Binding-site contacts:
Ligand atom NAU contacts residue MET118 of chain 1.B at 3.6 Å.
Ligand atom NAS contacts residue ASP185 of chain 1.B at 3.3 Å.
Ligand atom CAC contacts residue LYS66 of chain 1.B at 3.9 Å.
Ligand atom CAE contacts residue PHE116 of chain 1.B at 3.7 Å (hydrophobic).
Ligand atom CAN contacts residue PHE48 of chain 1.B at 3.8 Å (hydrophobic).
Ligand atom CBC contacts residue ILE43 of chain 1.B at 4.1 Å (hydrophobic).
Ligand atom OAA contacts residue LYS66 of chain 1.B at 2.8 Å (salt-bridge).
Ligand atom CBE contacts residue LEU172 of chain 1.B at 3.7 Å (hydrophobic).
Ligand atom SAW contacts residue LEU172 of chain 1.B at 4.0 Å.
Ligand atom CBD contacts residue ALA64 of chain 1.B at 4.0 Å (hydrophobic).
Ligand atom NAQ contacts residue MET118 of chain 1.B at 4.0 Å.
Ligand atom CAO contacts residue PHE48 of chain 1.B at 3.5 Å (hydrophobic).
Ligand atom CAL contacts residue SER120 of chain 1.B at 3.8 Å.
Ligand atom CBF contacts residue MET118 of chain 1.B at 4.1 Å (hydrophobic).
Ligand atom NAU contacts residue LEU119 of chain 1.B at 3.1 Å (h-bond).
Ligand atom NAU contacts residue SER120 of chain 1.B at 3.9 Å.
Ligand atom CAP contacts residue ASP185 of chain 1.B at 3.4 Å.
Ligand atom NAT contacts residue ASP185 of chain 1.B at 3.4 Å.
Ligand atom CAG contacts residue ALA64 of chain 1.B at 3.8 Å (hydrophobic).
Ligand atom CAM contacts residue LEU119 of chain 1.B at 3.8 Å (hydrophobic).
Ligand atom CAG contacts residue GLU117 of chain 1.B at 3.7 Å.
Ligand atom CAY contacts residue SER120 of chain 1.B at 4.0 Å.
Ligand atom CAZ contacts residue VAL184 of chain 1.B at 4.1 Å (hydrophobic).
Ligand atom NAS contacts residue ASN170 of chain 1.B at 4.0 Å.
Ligand atom CAL contacts residue TYR121 of chain 1.B at 3.7 Å (hydrophobic).
Ligand atom CAD contacts residue ASP185 of chain 1.B at 3.6 Å.
Ligand atom CAN contacts residue ASP185 of chain 1.B at 3.8 Å.
Ligand atom CAX contacts residue ASP185 of chain 1.B at 3.4 Å.
Ligand atom CAD contacts residue LYS66 of chain 1.B at 3.3 Å.
Ligand atom CAM contacts residue MET118 of chain 1.B at 3.7 Å (hydrophobic).
Ligand atom CAZ contacts residue ASP185 of chain 1.B at 4.0 Å.
Ligand atom CAI contacts residue ASP185 of chain 1.B at 3.4 Å.
Ligand atom NAQ contacts residue LEU119 of chain 1.B at 3.3 Å (h-bond).
Ligand atom CAX contacts residue LYS66 of chain 1.B at 3.9 Å.
Ligand atom OAA contacts residue ASP185 of chain 1.B at 3.5 Å (salt-bridge).
Ligand atom CBC contacts residue LEU119 of chain 1.B at 3.6 Å (hydrophobic).
Ligand atom CAH contacts residue VAL184 of chain 1.B at 3.9 Å (hydrophobic).
Ligand atom CAC contacts residue PHE116 of chain 1.B at 3.7 Å (hydrophobic).
Ligand atom CBA contacts residue VAL184 of chain 1.B at 4.1 Å (hydrophobic).
Ligand atom CBD contacts residue LEU172 of chain 1.B at 3.8 Å (hydrophobic).

Sequence of chain 1.B:
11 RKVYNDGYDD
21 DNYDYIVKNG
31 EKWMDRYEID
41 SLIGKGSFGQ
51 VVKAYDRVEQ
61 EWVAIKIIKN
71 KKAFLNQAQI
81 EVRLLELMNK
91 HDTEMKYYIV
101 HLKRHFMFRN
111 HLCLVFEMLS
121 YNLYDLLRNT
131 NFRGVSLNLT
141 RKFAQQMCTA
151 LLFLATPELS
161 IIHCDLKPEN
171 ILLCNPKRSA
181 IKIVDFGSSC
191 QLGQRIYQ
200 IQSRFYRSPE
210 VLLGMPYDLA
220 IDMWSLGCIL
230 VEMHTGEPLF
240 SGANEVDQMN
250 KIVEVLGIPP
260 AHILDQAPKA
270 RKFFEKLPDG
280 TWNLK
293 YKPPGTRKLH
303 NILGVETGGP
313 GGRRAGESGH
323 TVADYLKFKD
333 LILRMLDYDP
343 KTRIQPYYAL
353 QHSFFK

This small molecule binds to this protein.
Small molecule (SMILES): O=C(NCCN1CCOCC1)Nc1cccc(-c2ccc3nc(NC(=O)C4CC4)sc3n2)c1